Sequence of chain 1.A:
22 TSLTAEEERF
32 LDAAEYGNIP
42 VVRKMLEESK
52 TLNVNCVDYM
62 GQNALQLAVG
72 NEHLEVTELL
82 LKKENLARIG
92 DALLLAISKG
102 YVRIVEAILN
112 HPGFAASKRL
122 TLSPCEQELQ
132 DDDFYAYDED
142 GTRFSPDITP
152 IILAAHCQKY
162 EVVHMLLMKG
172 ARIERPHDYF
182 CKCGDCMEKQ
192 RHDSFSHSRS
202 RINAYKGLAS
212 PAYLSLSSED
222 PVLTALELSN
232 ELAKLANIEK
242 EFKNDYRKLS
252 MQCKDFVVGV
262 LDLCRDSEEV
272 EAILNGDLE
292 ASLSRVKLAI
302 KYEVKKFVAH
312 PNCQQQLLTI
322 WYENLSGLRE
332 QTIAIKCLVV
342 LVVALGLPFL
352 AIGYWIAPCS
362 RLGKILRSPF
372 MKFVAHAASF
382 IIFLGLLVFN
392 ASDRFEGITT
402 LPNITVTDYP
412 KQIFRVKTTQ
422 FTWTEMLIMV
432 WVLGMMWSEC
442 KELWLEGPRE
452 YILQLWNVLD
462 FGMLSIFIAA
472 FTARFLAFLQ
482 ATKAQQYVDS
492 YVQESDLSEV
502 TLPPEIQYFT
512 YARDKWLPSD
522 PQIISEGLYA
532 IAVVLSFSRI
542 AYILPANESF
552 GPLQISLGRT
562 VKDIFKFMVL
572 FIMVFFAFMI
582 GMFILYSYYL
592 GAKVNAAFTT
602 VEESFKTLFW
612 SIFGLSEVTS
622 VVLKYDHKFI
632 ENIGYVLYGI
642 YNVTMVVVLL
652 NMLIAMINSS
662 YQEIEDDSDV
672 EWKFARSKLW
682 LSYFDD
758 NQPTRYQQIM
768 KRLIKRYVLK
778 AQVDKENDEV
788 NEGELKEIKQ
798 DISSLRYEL

This small molecule binds to this protein.
Small molecule (SMILES): CC(=O)N[C@@H]1[C@@H](O)[C@H](O)[C@@H](CO)O[C@H]1O

Binding-site contacts:
Ligand atom C3 contacts residue ASN404 of chain 1.A at 3.8 Å.
Ligand atom C5 contacts residue LEU402 of chain 1.A at 4.2 Å (hydrophobic).
Ligand atom C5 contacts residue ASN404 of chain 1.A at 3.7 Å.
Ligand atom C4 contacts residue ASN404 of chain 1.A at 4.2 Å.
Ligand atom O5 contacts residue ASN404 of chain 1.A at 2.4 Å (h-bond).
Ligand atom C1 contacts residue ASN404 of chain 1.A at 1.4 Å.
Ligand atom C7 contacts residue ASN404 of chain 1.A at 3.4 Å.
Ligand atom N2 contacts residue ASN404 of chain 1.A at 2.9 Å (h-bond).
Ligand atom C8 contacts residue ASN404 of chain 1.A at 4.5 Å.
Ligand atom C2 contacts residue ASN404 of chain 1.A at 2.5 Å.
Ligand atom O5 contacts residue LEU402 of chain 1.A at 4.5 Å.
Ligand atom O7 contacts residue ASN404 of chain 1.A at 3.5 Å (h-bond).